Sequence of chain 2.A:
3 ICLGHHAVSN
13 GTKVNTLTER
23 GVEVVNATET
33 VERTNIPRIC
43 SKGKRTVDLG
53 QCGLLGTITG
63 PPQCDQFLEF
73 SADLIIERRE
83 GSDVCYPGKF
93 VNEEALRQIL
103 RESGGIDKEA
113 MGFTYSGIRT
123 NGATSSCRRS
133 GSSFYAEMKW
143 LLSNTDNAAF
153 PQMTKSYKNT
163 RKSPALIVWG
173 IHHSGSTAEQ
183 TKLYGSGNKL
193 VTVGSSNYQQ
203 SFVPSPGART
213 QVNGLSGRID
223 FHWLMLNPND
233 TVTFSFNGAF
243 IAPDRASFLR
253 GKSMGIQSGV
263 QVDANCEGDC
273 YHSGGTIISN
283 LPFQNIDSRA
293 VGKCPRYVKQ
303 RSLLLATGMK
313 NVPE

A small-molecule ligand and the protein it binds are described below.
Small molecule (SMILES): CC(=O)N[C@@H]1[C@@H](O)[C@H](O)[C@@H](CO)O[C@H]1O

Binding-site contacts:
Ligand atom C5 contacts residue ASN231 of chain 2.A at 3.7 Å.
Ligand atom C1 contacts residue ASN231 of chain 2.A at 1.4 Å.
Ligand atom O7 contacts residue ASN231 of chain 2.A at 3.1 Å (h-bond).
Ligand atom O5 contacts residue ASN231 of chain 2.A at 2.4 Å (h-bond).
Ligand atom C4 contacts residue ASN231 of chain 2.A at 4.2 Å.
Ligand atom O6 contacts residue LYS160 of chain 2.A at 3.9 Å.
Ligand atom C2 contacts residue ASN231 of chain 2.A at 2.5 Å.
Ligand atom C8 contacts residue ASN231 of chain 2.A at 4.3 Å.
Ligand atom C3 contacts residue ASN231 of chain 2.A at 3.8 Å.
Ligand atom O6 contacts residue ASN231 of chain 2.A at 4.4 Å.
Ligand atom C7 contacts residue ASN231 of chain 2.A at 3.2 Å.
Ligand atom N2 contacts residue ASN231 of chain 2.A at 2.9 Å (h-bond).